Binding-site contacts:
Ligand atom C5 contacts residue GLU35 of chain 2.A at 4.4 Å.
Ligand atom C5 contacts residue ASN39 of chain 2.A at 3.6 Å.
Ligand atom C7 contacts residue ASN39 of chain 2.A at 3.8 Å.
Ligand atom N2 contacts residue ASN39 of chain 2.A at 3.1 Å (h-bond).
Ligand atom C6 contacts residue LYS309 of chain 2.A at 4.2 Å.
Ligand atom C6 contacts residue THR307 of chain 2.A at 4.3 Å.
Ligand atom O5 contacts residue GLU35 of chain 2.A at 4.4 Å.
Ligand atom O6 contacts residue LYS309 of chain 2.A at 4.0 Å.
Ligand atom O6 contacts residue GLU35 of chain 2.A at 2.7 Å (salt-bridge).
Ligand atom O6 contacts residue THR307 of chain 2.A at 4.4 Å.
Ligand atom C3 contacts residue ASN39 of chain 2.A at 3.8 Å.
Ligand atom C1 contacts residue ASN39 of chain 2.A at 1.4 Å.
Ligand atom C2 contacts residue ASN39 of chain 2.A at 2.4 Å.
Ligand atom C8 contacts residue ASN39 of chain 2.A at 4.2 Å.
Ligand atom C6 contacts residue GLU35 of chain 2.A at 3.3 Å.
Ligand atom C4 contacts residue ASN39 of chain 2.A at 4.0 Å.
Ligand atom O5 contacts residue ASN39 of chain 2.A at 2.2 Å (h-bond).
Ligand atom O7 contacts residue ASN39 of chain 2.A at 4.2 Å.

This protein binds this small molecule.
Small molecule (SMILES): CC(=O)N[C@@H]1[C@@H](O)[C@H](O)[C@@H](CO)O[C@H]1O

Sequence of chain 2.A:
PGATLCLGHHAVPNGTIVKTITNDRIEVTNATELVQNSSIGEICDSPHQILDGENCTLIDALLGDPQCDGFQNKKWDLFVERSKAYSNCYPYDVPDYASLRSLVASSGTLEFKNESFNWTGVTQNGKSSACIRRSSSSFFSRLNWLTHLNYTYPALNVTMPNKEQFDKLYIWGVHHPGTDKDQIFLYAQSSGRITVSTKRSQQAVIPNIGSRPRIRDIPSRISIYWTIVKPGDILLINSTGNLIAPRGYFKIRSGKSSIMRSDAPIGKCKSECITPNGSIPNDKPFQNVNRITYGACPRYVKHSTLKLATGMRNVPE